Binding-site contacts:
Ligand atom C3 contacts residue ASN173 of chain 1.B at 3.8 Å.
Ligand atom O7 contacts residue ASN173 of chain 1.B at 4.1 Å.
Ligand atom N2 contacts residue ASN173 of chain 1.B at 2.7 Å (h-bond).
Ligand atom C6 contacts residue LYS212 of chain 1.B at 4.1 Å.
Ligand atom O6 contacts residue GLU216 of chain 1.B at 2.6 Å (salt-bridge).
Ligand atom O6 contacts residue GLU153 of chain 1.B at 3.3 Å.
Ligand atom O4 contacts residue LYS212 of chain 1.B at 4.5 Å.
Ligand atom O7 contacts residue GLU174 of chain 1.B at 3.5 Å (salt-bridge).
Ligand atom C3 contacts residue LYS212 of chain 1.B at 4.2 Å.
Ligand atom C2 contacts residue GLU153 of chain 1.B at 4.2 Å.
Ligand atom C1 contacts residue GLU152 of chain 1.B at 3.9 Å.
Ligand atom O5 contacts residue GLU153 of chain 1.B at 3.4 Å.
Ligand atom C1 contacts residue GLU153 of chain 1.B at 3.7 Å.
Ligand atom C5 contacts residue ASN173 of chain 1.B at 3.8 Å.
Ligand atom C1 contacts residue ASN173 of chain 1.B at 1.5 Å.
Ligand atom C4 contacts residue ASN173 of chain 1.B at 4.3 Å.
Ligand atom C1 contacts residue ILE154 of chain 1.B at 3.8 Å (hydrophobic).
Ligand atom O5 contacts residue ASN173 of chain 1.B at 2.5 Å (h-bond).
Ligand atom O5 contacts residue ILE154 of chain 1.B at 3.3 Å (h-bond).
Ligand atom C8 contacts residue GLU174 of chain 1.B at 2.6 Å.
Ligand atom O6 contacts residue ILE154 of chain 1.B at 3.7 Å.
Ligand atom C2 contacts residue ASN173 of chain 1.B at 2.4 Å.
Ligand atom C2 contacts residue GLU152 of chain 1.B at 3.9 Å.
Ligand atom N2 contacts residue GLU152 of chain 1.B at 3.7 Å.
Ligand atom C7 contacts residue GLU174 of chain 1.B at 3.5 Å.
Ligand atom C8 contacts residue LYS212 of chain 1.B at 3.1 Å.
Ligand atom C6 contacts residue GLU153 of chain 1.B at 4.4 Å.
Ligand atom C6 contacts residue GLU216 of chain 1.B at 3.7 Å.
Ligand atom C1 contacts residue LYS212 of chain 1.B at 4.2 Å.
Ligand atom C5 contacts residue LYS212 of chain 1.B at 4.1 Å.
Ligand atom C5 contacts residue GLU153 of chain 1.B at 4.4 Å.
Ligand atom C7 contacts residue ASN173 of chain 1.B at 3.3 Å.
Ligand atom C8 contacts residue ASN173 of chain 1.B at 3.6 Å.

Sequence of chain 1.B:
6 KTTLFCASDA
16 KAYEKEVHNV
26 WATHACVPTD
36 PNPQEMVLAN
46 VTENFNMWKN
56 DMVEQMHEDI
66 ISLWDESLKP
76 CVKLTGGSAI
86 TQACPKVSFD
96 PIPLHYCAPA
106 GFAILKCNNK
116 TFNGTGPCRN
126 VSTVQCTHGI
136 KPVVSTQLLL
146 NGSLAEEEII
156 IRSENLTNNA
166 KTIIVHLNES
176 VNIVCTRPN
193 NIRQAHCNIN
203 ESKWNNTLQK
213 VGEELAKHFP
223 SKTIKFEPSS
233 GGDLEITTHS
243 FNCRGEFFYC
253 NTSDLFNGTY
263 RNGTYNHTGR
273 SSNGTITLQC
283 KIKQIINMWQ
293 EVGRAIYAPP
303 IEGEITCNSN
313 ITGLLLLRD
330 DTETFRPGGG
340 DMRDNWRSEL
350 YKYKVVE

The small molecule below binds the protein below.
Small molecule (SMILES): CC(=O)N[C@@H]1[C@@H](O)[C@H](O)[C@@H](CO)O[C@H]1O